Sequence of chain 1.B:
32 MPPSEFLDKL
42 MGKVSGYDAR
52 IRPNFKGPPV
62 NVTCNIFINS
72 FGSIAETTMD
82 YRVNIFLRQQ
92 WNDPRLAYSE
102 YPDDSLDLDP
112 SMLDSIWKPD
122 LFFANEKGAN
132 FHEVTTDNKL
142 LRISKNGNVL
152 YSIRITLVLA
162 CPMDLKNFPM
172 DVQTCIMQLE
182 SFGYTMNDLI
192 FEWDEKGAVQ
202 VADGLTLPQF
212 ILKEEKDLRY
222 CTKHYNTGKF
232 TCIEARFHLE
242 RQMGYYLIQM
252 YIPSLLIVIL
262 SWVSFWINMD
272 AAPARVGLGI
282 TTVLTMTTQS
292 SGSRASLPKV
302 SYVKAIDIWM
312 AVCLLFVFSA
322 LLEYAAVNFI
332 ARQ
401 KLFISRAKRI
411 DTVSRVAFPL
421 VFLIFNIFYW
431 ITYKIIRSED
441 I

Binding-site contacts:
Ligand atom C7 contacts residue ASN62 of chain 1.B at 3.7 Å.
Ligand atom C8 contacts residue ASN55 of chain 1.B at 4.0 Å.
Ligand atom C4 contacts residue ASN62 of chain 1.B at 4.3 Å.
Ligand atom C1 contacts residue PRO60 of chain 1.B at 4.2 Å (hydrophobic).
Ligand atom C7 contacts residue PRO60 of chain 1.B at 3.9 Å (hydrophobic).
Ligand atom C2 contacts residue ASN62 of chain 1.B at 2.4 Å.
Ligand atom O3 contacts residue PRO59 of chain 1.B at 4.5 Å.
Ligand atom C1 contacts residue ASN62 of chain 1.B at 1.4 Å.
Ligand atom C3 contacts residue ASN62 of chain 1.B at 3.8 Å.
Ligand atom C2 contacts residue PRO60 of chain 1.B at 4.2 Å (hydrophobic).
Ligand atom N2 contacts residue ASN62 of chain 1.B at 2.8 Å (h-bond).
Ligand atom O7 contacts residue ASN62 of chain 1.B at 4.3 Å.
Ligand atom N2 contacts residue PRO60 of chain 1.B at 3.2 Å (h-bond).
Ligand atom C8 contacts residue PRO60 of chain 1.B at 3.6 Å (hydrophobic).
Ligand atom C5 contacts residue ASN62 of chain 1.B at 3.6 Å.
Ligand atom O5 contacts residue ASN62 of chain 1.B at 2.4 Å (h-bond).

A protein and the small-molecule ligand that binds it are described below.
Small molecule (SMILES): CC(=O)N[C@H]1[C@H](O[C@H]2[C@H](O)[C@@H](NC(C)=O)CO[C@@H]2CO)O[C@H](CO)[C@@H](O)[C@@H]1O